Binding-site contacts:
Ligand atom C7 contacts residue ASN654 of chain 1.D at 3.6 Å.
Ligand atom C8 contacts residue TYR652 of chain 1.D at 3.8 Å (hydrophobic).
Ligand atom C1 contacts residue ASN654 of chain 1.D at 3.4 Å.
Ligand atom C2 contacts residue ASN654 of chain 1.D at 4.1 Å.
Ligand atom O7 contacts residue ASN654 of chain 1.D at 3.9 Å.
Ligand atom C8 contacts residue ASN654 of chain 1.D at 3.9 Å.
Ligand atom N2 contacts residue ASN654 of chain 1.D at 3.7 Å.
Ligand atom O5 contacts residue ASN654 of chain 1.D at 4.5 Å.

The protein below binds the small molecule below.
Small molecule (SMILES): CC(=O)N[C@@H]1[C@@H](O)[C@H](O)[C@@H](CO)O[C@H]1O

Sequence of chain 1.D:
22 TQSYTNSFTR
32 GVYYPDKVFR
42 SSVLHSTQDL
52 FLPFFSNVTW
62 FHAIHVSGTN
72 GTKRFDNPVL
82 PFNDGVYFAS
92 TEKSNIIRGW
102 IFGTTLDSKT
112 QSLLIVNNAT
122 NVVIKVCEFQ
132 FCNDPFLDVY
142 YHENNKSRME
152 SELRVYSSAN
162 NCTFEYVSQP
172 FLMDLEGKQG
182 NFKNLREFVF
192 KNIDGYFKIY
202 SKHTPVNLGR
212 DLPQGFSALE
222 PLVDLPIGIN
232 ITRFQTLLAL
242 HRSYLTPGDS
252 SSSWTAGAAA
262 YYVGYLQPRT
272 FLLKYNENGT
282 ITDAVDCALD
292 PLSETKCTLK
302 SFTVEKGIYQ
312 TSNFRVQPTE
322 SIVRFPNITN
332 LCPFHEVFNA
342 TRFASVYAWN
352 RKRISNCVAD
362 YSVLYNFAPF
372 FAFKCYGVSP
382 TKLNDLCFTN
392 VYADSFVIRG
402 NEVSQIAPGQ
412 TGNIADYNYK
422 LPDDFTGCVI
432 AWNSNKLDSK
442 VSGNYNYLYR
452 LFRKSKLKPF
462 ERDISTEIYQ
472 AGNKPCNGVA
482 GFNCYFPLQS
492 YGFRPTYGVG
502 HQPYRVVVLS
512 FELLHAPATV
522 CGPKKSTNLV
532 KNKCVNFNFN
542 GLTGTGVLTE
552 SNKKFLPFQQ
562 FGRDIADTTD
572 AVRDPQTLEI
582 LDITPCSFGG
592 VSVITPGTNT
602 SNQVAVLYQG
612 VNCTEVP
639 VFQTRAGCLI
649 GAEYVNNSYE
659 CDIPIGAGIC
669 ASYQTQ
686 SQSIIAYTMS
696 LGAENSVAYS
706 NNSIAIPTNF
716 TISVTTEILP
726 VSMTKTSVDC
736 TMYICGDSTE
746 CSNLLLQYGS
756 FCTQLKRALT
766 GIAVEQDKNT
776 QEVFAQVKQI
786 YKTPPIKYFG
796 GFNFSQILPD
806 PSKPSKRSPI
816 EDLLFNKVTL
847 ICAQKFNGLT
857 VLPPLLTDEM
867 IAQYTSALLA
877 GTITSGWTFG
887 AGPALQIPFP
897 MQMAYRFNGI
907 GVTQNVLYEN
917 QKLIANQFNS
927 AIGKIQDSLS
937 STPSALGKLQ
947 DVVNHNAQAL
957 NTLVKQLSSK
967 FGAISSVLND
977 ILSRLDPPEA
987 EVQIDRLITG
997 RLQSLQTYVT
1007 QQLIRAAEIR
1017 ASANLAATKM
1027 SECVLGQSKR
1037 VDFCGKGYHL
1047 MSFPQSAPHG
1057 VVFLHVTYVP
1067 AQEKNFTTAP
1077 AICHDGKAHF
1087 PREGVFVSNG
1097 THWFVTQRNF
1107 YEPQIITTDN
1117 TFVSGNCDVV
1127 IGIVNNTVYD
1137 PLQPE